The protein below binds the small molecule below.
Small molecule (SMILES): Cc1cn([C@H]2C[C@H](O[P](=O)(O)OC[C@H]3O[C@@H](n4ccc(N)nc4=O)C[C@@H]3O[P](=O)(O)OC[C@H]3O[C@@H](n4cnc5c(=O)nc(N)[nH]c54)C[C@@H]3O[P](=O)(O)OC[C@H]3O[C@@H](n4cnc5c(=O)nc(N)[nH]c54)C[C@@H]3O[P](=O)(O)OC[C@H]3O[C@@H](n4cc(C)c(=O)[nH]c4=O)C[C@@H]3O[P](=O)(O)OC[C@H]3O[C@@H](n4cnc5c(N)ncnc54)C[C@@H]3O[P](=O)(O)OC[C@H]3O[C@@H](n4cnc5c(=O)nc(N)[nH]c54)C[C@@H]3O)[C@@H](CO[P](=O)(O)O[C@H]3C[C@H](n4cnc5c(N)ncnc54)O[C@@H]3CO[P](=O)(O)O[C@H]3C[C@H](n4cnc5c(=O)nc(N)[nH]c54)O[C@@H]3CO)O2)c(=O)[nH]c1=O

Sequence of chain 1.G:
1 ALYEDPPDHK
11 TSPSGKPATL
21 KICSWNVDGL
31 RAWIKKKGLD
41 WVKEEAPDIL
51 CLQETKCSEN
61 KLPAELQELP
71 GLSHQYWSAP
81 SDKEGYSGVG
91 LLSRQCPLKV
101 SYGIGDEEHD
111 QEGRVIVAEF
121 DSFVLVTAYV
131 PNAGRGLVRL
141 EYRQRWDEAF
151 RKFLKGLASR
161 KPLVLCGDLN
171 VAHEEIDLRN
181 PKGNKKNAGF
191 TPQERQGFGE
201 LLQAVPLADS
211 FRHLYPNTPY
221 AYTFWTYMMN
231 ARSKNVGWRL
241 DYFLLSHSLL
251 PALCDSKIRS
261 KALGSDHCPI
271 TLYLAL

Binding-site contacts:
Ligand atom O6 contacts residue DT4 of chain 1.B at 2.9 Å (h-bond).
Ligand atom C2 contacts residue DC4 of chain 1.A at 3.1 Å.
Ligand atom O3' contacts residue ALA32 of chain 1.G at 3.4 Å.
Ligand atom O4 contacts residue DA3 of chain 1.B at 3.1 Å (h-bond).
Ligand atom N3 contacts residue DA3 of chain 1.A at 3.4 Å (h-bond).
Ligand atom C4' contacts residue MET229 of chain 1.G at 3.3 Å (hydrophobic).
Ligand atom N2 contacts residue DT2 of chain 1.A at 3.0 Å (h-bond).
Ligand atom OP1 contacts residue ALA32 of chain 1.G at 3.3 Å (h-bond).
Ligand atom O2 contacts residue DC4 of chain 1.A at 2.8 Å (h-bond).
Ligand atom N3 contacts residue DC4 of chain 1.A at 2.6 Å (h-bond).
Ligand atom N1 contacts residue DC5 of chain 1.B at 2.8 Å (h-bond).
Ligand atom N6 contacts residue DA3 of chain 1.B at 2.9 Å (h-bond).
Ligand atom N2 contacts residue DC5 of chain 1.B at 3.2 Å (h-bond).
Ligand atom N1 contacts residue DT2 of chain 1.A at 3.1 Å (h-bond).
Ligand atom O5' contacts residue MET228 of chain 1.G at 3.4 Å.
Ligand atom O3' contacts residue GLY29 of chain 1.G at 3.4 Å.
Ligand atom C5' contacts residue ALA32 of chain 1.G at 3.4 Å (hydrophobic).
Ligand atom C4' contacts residue ASP28 of chain 1.G at 3.5 Å.
Ligand atom O3' contacts residue GLU59 of chain 1.G at 2.7 Å (salt-bridge).
Ligand atom C2 contacts residue DA3 of chain 1.A at 3.0 Å.
Ligand atom N6 contacts residue DA3 of chain 1.A at 3.5 Å (h-bond).
Ligand atom OP1 contacts residue ARG31 of chain 1.G at 3.2 Å (salt-bridge).
Ligand atom N3 contacts residue DA3 of chain 1.B at 3.0 Å (h-bond).
Ligand atom N6 contacts residue DT2 of chain 1.A at 3.5 Å (h-bond).
Ligand atom N6 contacts residue DT4 of chain 1.B at 3.4 Å (h-bond).
Ligand atom C5' contacts residue ARG31 of chain 1.G at 3.1 Å.
Ligand atom O4 contacts residue DA3 of chain 1.A at 3.0 Å (h-bond).
Ligand atom O3' contacts residue GLY85 of chain 1.G at 3.4 Å.
Ligand atom O4' contacts residue MET228 of chain 1.G at 3.5 Å.
Ligand atom N1 contacts residue DA3 of chain 1.A at 2.6 Å.
Ligand atom O6 contacts residue DT2 of chain 1.A at 3.0 Å (h-bond).
Ligand atom OP1 contacts residue MET229 of chain 1.G at 2.6 Å (h-bond).
Ligand atom C5' contacts residue MET229 of chain 1.G at 3.4 Å (hydrophobic).
Ligand atom O6 contacts residue DC5 of chain 1.B at 2.8 Å (h-bond).
Ligand atom C3' contacts residue ALA32 of chain 1.G at 3.3 Å (hydrophobic).
Ligand atom C2 contacts residue DT4 of chain 1.B at 3.5 Å.
Ligand atom C6 contacts residue DC5 of chain 1.B at 3.4 Å.
Ligand atom N1 contacts residue DT4 of chain 1.B at 3.1 Å (h-bond).
Ligand atom C6 contacts residue DT4 of chain 1.B at 3.5 Å.
Ligand atom N4 contacts residue DG2 of chain 1.B at 3.3 Å (h-bond).